Sequence of chain 20.A:
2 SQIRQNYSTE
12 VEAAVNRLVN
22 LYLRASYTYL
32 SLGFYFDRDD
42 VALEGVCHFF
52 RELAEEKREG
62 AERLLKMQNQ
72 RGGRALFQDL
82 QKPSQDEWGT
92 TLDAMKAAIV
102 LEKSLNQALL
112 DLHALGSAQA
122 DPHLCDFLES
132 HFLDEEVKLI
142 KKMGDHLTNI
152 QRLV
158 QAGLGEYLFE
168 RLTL

Sequence of chain 6.A:
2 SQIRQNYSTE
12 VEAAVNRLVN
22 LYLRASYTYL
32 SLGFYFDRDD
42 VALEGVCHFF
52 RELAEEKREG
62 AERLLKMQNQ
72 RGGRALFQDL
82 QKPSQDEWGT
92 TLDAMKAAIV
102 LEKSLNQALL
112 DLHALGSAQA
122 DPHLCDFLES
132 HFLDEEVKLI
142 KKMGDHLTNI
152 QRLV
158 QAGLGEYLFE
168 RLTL

The small molecule below binds the protein below.
Small molecule (SMILES): CCCCCCCCCCCCOS(=O)(=O)O

Binding-site contacts:
Ligand atom C2 contacts residue GLU63 of chain 6.A at 3.7 Å.
Ligand atom O2S contacts residue SER27 of chain 6.A at 3.4 Å (h-bond).
Ligand atom C11 contacts residue SDS1 of chain 6.B at 0.6 Å.
Ligand atom C8 contacts residue LEU81 of chain 6.A at 3.7 Å (hydrophobic).
Ligand atom O4 contacts residue SDS1 of chain 6.B at 1.4 Å.
Ligand atom C8 contacts residue SDS1 of chain 6.B at 0.7 Å.
Ligand atom O1S contacts residue SDS1 of chain 6.B at 1.1 Å.
Ligand atom C12 contacts residue SER27 of chain 6.A at 3.3 Å.
Ligand atom S contacts residue GLU63 of chain 20.A at 3.4 Å (salt-bridge).
Ligand atom O4 contacts residue ARG59 of chain 6.A at 3.5 Å (salt-bridge).
Ligand atom O1S contacts residue GLU56 of chain 6.A at 3.7 Å.
Ligand atom C2 contacts residue ALA55 of chain 20.A at 3.8 Å (hydrophobic).
Ligand atom O4 contacts residue ARG59 of chain 20.A at 3.0 Å.
Ligand atom C3 contacts residue ALA55 of chain 20.A at 3.8 Å (hydrophobic).
Ligand atom O2S contacts residue SDS1 of chain 6.B at 0.6 Å.
Ligand atom O3S contacts residue LEU31 of chain 6.A at 3.7 Å.
Ligand atom O1S contacts residue ALA55 of chain 6.A at 2.9 Å.
Ligand atom C5 contacts residue SER27 of chain 20.A at 3.2 Å.
Ligand atom C5 contacts residue SDS1 of chain 6.B at 0.4 Å.
Ligand atom O3S contacts residue SDS1 of chain 6.B at 2.1 Å.
Ligand atom C2 contacts residue SDS1 of chain 6.B at 0.7 Å.
Ligand atom O3S contacts residue GLU63 of chain 20.A at 2.4 Å (salt-bridge).
Ligand atom C4 contacts residue SDS1 of chain 6.B at 0.4 Å.
Ligand atom C1 contacts residue SDS1 of chain 6.B at 0.4 Å.
Ligand atom O2S contacts residue ARG59 of chain 20.A at 3.2 Å.
Ligand atom S contacts residue SDS1 of chain 6.B at 0.7 Å.
Ligand atom C1 contacts residue SER27 of chain 6.A at 3.2 Å.
Ligand atom C4 contacts residue ARG59 of chain 6.A at 3.8 Å.
Ligand atom C3 contacts residue ARG59 of chain 6.A at 3.6 Å.
Ligand atom C6 contacts residue SDS1 of chain 6.B at 0.6 Å.
Ligand atom O3S contacts residue ARG59 of chain 20.A at 3.2 Å.
Ligand atom C12 contacts residue SDS1 of chain 6.B at 0.4 Å.
Ligand atom S contacts residue ARG59 of chain 20.A at 3.3 Å.
Ligand atom C7 contacts residue SDS1 of chain 6.B at 0.7 Å.
Ligand atom C3 contacts residue SDS1 of chain 6.B at 0.6 Å.
Ligand atom C4 contacts residue SER27 of chain 20.A at 3.4 Å.
Ligand atom C10 contacts residue SDS1 of chain 6.B at 0.7 Å.
Ligand atom C9 contacts residue SDS1 of chain 6.B at 0.7 Å.
Ligand atom O4 contacts residue GLU63 of chain 20.A at 3.4 Å (salt-bridge).
Ligand atom C3 contacts residue SER27 of chain 20.A at 3.1 Å.